This protein binds this small molecule.
Small molecule (SMILES): Nc1ccn([C@@H]2O[C@H](CO[P](=O)(O)O[C@H]3[C@@H](O)[C@H](n4ccc(N)nc4=O)O[C@@H]3CO[P](=O)(O)O[C@H]3[C@@H](O)[C@H](n4ccc(N)nc4=O)O[C@@H]3CO)[C@@H](O)[C@H]2O)c(=O)n1

Sequence of chain 2.C:
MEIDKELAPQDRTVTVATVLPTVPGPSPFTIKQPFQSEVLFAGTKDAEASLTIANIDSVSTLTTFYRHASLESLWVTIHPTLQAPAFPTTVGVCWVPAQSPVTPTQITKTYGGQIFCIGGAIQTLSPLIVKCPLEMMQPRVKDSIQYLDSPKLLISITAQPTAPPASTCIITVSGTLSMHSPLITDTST

Sequence of chain 3.D:
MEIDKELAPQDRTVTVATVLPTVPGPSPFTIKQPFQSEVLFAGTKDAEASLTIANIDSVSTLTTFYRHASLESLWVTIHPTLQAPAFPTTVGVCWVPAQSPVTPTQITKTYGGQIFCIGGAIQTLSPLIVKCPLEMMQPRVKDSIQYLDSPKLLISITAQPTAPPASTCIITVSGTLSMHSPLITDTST

Binding-site contacts:
Ligand atom O3' contacts residue TRP75 of chain 2.C at 3.6 Å.
Ligand atom C4' contacts residue TRP75 of chain 2.C at 4.5 Å (hydrophobic).
Ligand atom C5' contacts residue LYS131 of chain 2.C at 4.2 Å.
Ligand atom OP1 contacts residue VAL14 of chain 3.D at 3.4 Å.
Ligand atom O2' contacts residue VAL14 of chain 3.D at 4.3 Å.
Ligand atom O2' contacts residue THR13 of chain 3.D at 3.8 Å.
Ligand atom O4' contacts residue ARG12 of chain 3.D at 4.0 Å.
Ligand atom O5' contacts residue TYR111 of chain 3.D at 4.4 Å.
Ligand atom C4' contacts residue ARG12 of chain 3.D at 3.6 Å.
Ligand atom P contacts residue SER73 of chain 2.C at 4.1 Å.
Ligand atom OP1 contacts residue THR176 of chain 2.C at 3.4 Å (h-bond).
Ligand atom O2' contacts residue TYR111 of chain 3.D at 4.3 Å.
Ligand atom O3' contacts residue THR13 of chain 3.D at 4.4 Å.
Ligand atom OP1 contacts residue SER73 of chain 2.C at 3.2 Å (h-bond).
Ligand atom C2 contacts residue ARG12 of chain 3.D at 4.5 Å.
Ligand atom O5' contacts residue LYS131 of chain 2.C at 3.3 Å.
Ligand atom OP2 contacts residue SER73 of chain 2.C at 4.0 Å.
Ligand atom O2' contacts residue ARG12 of chain 3.D at 3.6 Å.
Ligand atom C5' contacts residue ARG12 of chain 3.D at 4.3 Å.
Ligand atom O5' contacts residue ARG12 of chain 3.D at 4.1 Å.
Ligand atom OP1 contacts residue TYR111 of chain 3.D at 3.6 Å (h-bond).
Ligand atom P contacts residue TRP75 of chain 2.C at 4.3 Å.
Ligand atom P contacts residue TYR111 of chain 3.D at 4.5 Å.
Ligand atom C1' contacts residue ARG12 of chain 3.D at 3.9 Å.
Ligand atom OP1 contacts residue TRP75 of chain 2.C at 3.9 Å.
Ligand atom O2 contacts residue ARG12 of chain 3.D at 3.6 Å.
Ligand atom O2' contacts residue ASP11 of chain 3.D at 3.5 Å.